Sequence of chain 1.A:
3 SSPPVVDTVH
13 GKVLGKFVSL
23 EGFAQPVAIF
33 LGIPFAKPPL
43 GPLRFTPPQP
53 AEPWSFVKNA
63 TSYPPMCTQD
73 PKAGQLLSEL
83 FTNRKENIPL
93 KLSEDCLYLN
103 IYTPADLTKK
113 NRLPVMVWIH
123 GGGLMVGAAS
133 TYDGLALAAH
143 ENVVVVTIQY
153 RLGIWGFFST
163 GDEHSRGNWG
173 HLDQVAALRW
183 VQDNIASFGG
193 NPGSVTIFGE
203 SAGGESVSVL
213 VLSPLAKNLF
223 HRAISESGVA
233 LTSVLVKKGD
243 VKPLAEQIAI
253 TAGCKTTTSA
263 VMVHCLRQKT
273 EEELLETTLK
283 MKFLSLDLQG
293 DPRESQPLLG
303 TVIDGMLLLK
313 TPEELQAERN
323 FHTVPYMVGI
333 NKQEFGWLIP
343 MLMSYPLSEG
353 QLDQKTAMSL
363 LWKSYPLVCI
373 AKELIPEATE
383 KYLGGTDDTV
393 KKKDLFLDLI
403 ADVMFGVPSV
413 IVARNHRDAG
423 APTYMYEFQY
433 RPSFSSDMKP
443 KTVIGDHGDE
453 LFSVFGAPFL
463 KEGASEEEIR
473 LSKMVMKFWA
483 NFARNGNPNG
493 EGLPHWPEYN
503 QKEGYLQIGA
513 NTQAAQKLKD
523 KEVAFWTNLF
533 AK

Sequence of chain 1.B:
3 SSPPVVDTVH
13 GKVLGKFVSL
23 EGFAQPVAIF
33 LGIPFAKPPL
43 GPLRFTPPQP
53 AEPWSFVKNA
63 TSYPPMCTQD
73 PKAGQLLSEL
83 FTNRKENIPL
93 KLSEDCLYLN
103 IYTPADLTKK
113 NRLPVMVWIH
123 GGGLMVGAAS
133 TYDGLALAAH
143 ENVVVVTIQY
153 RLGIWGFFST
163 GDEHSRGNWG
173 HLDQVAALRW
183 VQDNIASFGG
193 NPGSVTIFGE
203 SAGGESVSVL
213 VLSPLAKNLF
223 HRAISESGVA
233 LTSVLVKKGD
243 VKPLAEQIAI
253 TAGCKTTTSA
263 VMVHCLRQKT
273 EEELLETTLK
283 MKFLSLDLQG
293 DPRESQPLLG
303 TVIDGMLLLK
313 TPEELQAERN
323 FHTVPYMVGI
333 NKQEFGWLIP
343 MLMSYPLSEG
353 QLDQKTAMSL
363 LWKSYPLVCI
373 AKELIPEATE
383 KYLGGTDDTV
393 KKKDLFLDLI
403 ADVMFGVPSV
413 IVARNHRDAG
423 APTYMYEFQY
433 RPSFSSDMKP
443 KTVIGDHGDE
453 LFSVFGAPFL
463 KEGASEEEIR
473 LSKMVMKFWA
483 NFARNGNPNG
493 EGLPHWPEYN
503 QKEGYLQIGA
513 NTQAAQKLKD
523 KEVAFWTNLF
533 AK

A small-molecule ligand and the protein it binds are described below.
Small molecule (SMILES): CC(=O)N[C@@H]1[C@@H](O)[C@H](O)[C@@H](CO)O[C@H]1O

Binding-site contacts:
Ligand atom O7 contacts residue ASN61 of chain 1.A at 4.3 Å.
Ligand atom C7 contacts residue THR63 of chain 1.A at 4.1 Å.
Ligand atom C1 contacts residue ASN61 of chain 1.A at 1.4 Å.
Ligand atom N2 contacts residue THR63 of chain 1.A at 3.8 Å.
Ligand atom C2 contacts residue SIA1 of chain 1.E at 4.3 Å.
Ligand atom C3 contacts residue SIA1 of chain 1.E at 3.7 Å.
Ligand atom O5 contacts residue ASN61 of chain 1.A at 2.4 Å (h-bond).
Ligand atom O4 contacts residue SIA1 of chain 1.E at 4.2 Å.
Ligand atom C2 contacts residue ASN61 of chain 1.A at 2.5 Å.
Ligand atom N2 contacts residue ASN61 of chain 1.A at 2.8 Å (h-bond).
Ligand atom C7 contacts residue ASN61 of chain 1.A at 4.0 Å.
Ligand atom C8 contacts residue THR63 of chain 1.A at 4.4 Å.
Ligand atom O5 contacts residue SIA1 of chain 1.E at 4.4 Å.
Ligand atom N2 contacts residue SIA1 of chain 1.E at 4.5 Å.
Ligand atom C5 contacts residue ASN61 of chain 1.A at 3.7 Å.
Ligand atom C1 contacts residue SIA1 of chain 1.E at 3.9 Å.
Ligand atom C4 contacts residue SIA1 of chain 1.E at 4.2 Å.
Ligand atom C4 contacts residue ASN61 of chain 1.A at 4.3 Å.
Ligand atom O4 contacts residue ASP242 of chain 1.B at 3.9 Å.
Ligand atom C3 contacts residue ASN61 of chain 1.A at 3.8 Å.
Ligand atom C5 contacts residue SIA1 of chain 1.E at 3.9 Å.